Sequence of chain 1.A:
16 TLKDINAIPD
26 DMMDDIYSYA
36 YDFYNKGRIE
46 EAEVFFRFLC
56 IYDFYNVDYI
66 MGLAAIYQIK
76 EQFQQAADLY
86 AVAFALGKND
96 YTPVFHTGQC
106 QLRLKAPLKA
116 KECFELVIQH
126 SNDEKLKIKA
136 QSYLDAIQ

Sequence of chain 1.B:
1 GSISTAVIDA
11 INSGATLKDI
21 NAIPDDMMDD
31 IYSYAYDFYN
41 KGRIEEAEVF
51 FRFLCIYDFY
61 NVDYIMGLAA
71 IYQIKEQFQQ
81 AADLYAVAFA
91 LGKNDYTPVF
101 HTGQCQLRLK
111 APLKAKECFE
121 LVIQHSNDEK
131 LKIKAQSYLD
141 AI

Binding-site contacts:
Ligand atom C9 contacts residue ALA86 of chain 1.A at 3.4 Å (hydrophobic).
Ligand atom N3 contacts residue LEU91 of chain 1.B at 3.8 Å.
Ligand atom N contacts residue ALA86 of chain 1.A at 4.1 Å.
Ligand atom F contacts residue ALA90 of chain 1.B at 3.9 Å.
Ligand atom N1 contacts residue ASP83 of chain 1.A at 2.8 Å (salt-bridge).
Ligand atom C9 contacts residue THR102 of chain 1.A at 3.5 Å.
Ligand atom N contacts residue ASP83 of chain 1.A at 3.8 Å.
Ligand atom N1 contacts residue ALA82 of chain 1.A at 4.0 Å.
Ligand atom F1 contacts residue ALA86 of chain 1.A at 3.0 Å.
Ligand atom C3 contacts residue ALA86 of chain 1.A at 4.1 Å (hydrophobic).
Ligand atom C3 contacts residue THR102 of chain 1.A at 3.8 Å.
Ligand atom F contacts residue THR102 of chain 1.A at 4.1 Å.
Ligand atom C contacts residue ALA90 of chain 1.B at 4.0 Å (hydrophobic).
Ligand atom N contacts residue ALA82 of chain 1.A at 3.2 Å (h-bond).
Ligand atom N1 contacts residue GLN79 of chain 1.A at 3.5 Å (h-bond).
Ligand atom N2 contacts residue GLN79 of chain 1.A at 3.4 Å (h-bond).
Ligand atom C10 contacts residue ALA86 of chain 1.A at 3.6 Å (hydrophobic).
Ligand atom F1 contacts residue TYR85 of chain 1.A at 3.1 Å.
Ligand atom C6 contacts residue TYR60 of chain 1.B at 3.8 Å (hydrophobic).
Ligand atom N2 contacts residue TYR60 of chain 1.B at 3.5 Å.
Ligand atom C10 contacts residue THR102 of chain 1.A at 3.1 Å.
Ligand atom C5 contacts residue GLN79 of chain 1.A at 3.5 Å.
Ligand atom F1 contacts residue THR102 of chain 1.A at 2.8 Å.
Ligand atom F1 contacts residue ALA82 of chain 1.A at 3.9 Å.
Ligand atom N1 contacts residue TYR60 of chain 1.B at 4.0 Å.
Ligand atom C8 contacts residue LEU91 of chain 1.B at 3.5 Å (hydrophobic).
Ligand atom C2 contacts residue THR102 of chain 1.A at 3.9 Å.
Ligand atom C10 contacts residue ALA82 of chain 1.A at 4.1 Å (hydrophobic).
Ligand atom C contacts residue THR102 of chain 1.A at 3.7 Å.
Ligand atom C9 contacts residue ALA82 of chain 1.A at 3.2 Å (hydrophobic).
Ligand atom F contacts residue VAL99 of chain 1.A at 3.4 Å.
Ligand atom C4 contacts residue LEU91 of chain 1.B at 3.8 Å (hydrophobic).
Ligand atom C1 contacts residue THR102 of chain 1.A at 3.9 Å.
Ligand atom C5 contacts residue TYR60 of chain 1.B at 4.0 Å (hydrophobic).
Ligand atom C5 contacts residue ASP83 of chain 1.A at 3.4 Å.
Ligand atom F1 contacts residue PRO98 of chain 1.A at 4.0 Å.
Ligand atom C2 contacts residue ALA90 of chain 1.B at 3.7 Å (hydrophobic).
Ligand atom N2 contacts residue ASP83 of chain 1.A at 3.3 Å (salt-bridge).
Ligand atom C1 contacts residue ALA90 of chain 1.B at 3.1 Å (hydrophobic).
Ligand atom C3 contacts residue LEU91 of chain 1.B at 4.2 Å (hydrophobic).

This small molecule binds to this protein.
Small molecule (SMILES): Fc1ccc(C2=NNC3=NCCN3C2)cc1F